A protein and the small-molecule ligand that binds it are described below.
Small molecule (SMILES): CC(=O)N[C@H]1CO[C@H](CO[C@@H]2O[C@@H](C)[C@@H](O)[C@@H](O)[C@@H]2O)[C@@H](O)[C@@H]1O

Binding-site contacts:
Ligand atom O5 contacts residue ASN722 of chain 1.A at 2.4 Å (h-bond).
Ligand atom C3 contacts residue ASN722 of chain 1.A at 3.8 Å.
Ligand atom C8 contacts residue GLN711 of chain 1.A at 3.9 Å.
Ligand atom C7 contacts residue ASN722 of chain 1.A at 3.8 Å.
Ligand atom C8 contacts residue LEU710 of chain 1.A at 3.7 Å (hydrophobic).
Ligand atom C4 contacts residue ASN722 of chain 1.A at 4.3 Å.
Ligand atom C1 contacts residue ASN722 of chain 1.A at 1.4 Å.
Ligand atom N2 contacts residue ASN722 of chain 1.A at 2.8 Å (h-bond).
Ligand atom O7 contacts residue ASN722 of chain 1.A at 4.4 Å.
Ligand atom C5 contacts residue ASN722 of chain 1.A at 3.7 Å.
Ligand atom C2 contacts residue ASN722 of chain 1.A at 2.5 Å.

Sequence of chain 1.A:
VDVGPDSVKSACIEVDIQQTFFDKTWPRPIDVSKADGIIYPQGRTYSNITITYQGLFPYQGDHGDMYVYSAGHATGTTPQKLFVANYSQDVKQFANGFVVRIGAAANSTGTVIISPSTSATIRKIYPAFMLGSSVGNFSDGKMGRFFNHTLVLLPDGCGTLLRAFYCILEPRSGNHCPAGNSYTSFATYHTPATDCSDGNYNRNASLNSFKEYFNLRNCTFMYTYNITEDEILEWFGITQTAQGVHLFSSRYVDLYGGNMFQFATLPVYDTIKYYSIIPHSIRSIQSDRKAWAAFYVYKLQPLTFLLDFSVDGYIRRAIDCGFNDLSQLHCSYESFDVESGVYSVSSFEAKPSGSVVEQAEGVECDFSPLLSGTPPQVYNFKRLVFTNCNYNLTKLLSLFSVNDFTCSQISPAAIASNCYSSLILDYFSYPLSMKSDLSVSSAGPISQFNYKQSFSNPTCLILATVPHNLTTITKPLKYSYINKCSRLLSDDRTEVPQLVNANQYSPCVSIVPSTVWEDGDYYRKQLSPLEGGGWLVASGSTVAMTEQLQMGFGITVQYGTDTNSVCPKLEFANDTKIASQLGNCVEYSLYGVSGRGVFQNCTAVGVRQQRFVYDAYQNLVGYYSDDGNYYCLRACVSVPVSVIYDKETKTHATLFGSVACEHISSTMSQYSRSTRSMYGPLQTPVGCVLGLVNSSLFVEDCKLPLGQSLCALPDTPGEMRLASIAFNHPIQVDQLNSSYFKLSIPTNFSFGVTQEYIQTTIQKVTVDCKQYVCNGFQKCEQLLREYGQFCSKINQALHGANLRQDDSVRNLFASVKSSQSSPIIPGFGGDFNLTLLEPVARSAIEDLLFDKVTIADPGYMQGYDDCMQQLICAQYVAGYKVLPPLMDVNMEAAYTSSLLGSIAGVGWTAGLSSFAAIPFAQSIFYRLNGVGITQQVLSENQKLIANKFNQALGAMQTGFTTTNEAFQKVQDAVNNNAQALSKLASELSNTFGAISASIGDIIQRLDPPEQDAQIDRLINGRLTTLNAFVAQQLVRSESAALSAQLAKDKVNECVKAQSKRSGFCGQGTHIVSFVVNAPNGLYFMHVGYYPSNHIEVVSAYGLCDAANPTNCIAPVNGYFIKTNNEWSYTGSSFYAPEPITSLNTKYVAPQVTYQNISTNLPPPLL